Binding-site contacts:
Ligand atom O4 contacts residue ARG392 of chain 1.D at 3.6 Å.
Ligand atom C6 contacts residue VAL208 of chain 1.D at 3.9 Å (hydrophobic).
Ligand atom C5 contacts residue SER207 of chain 1.D at 4.2 Å.
Ligand atom C7 contacts residue ASN205 of chain 1.D at 3.4 Å.
Ligand atom C1 contacts residue VAL208 of chain 1.D at 4.2 Å (hydrophobic).
Ligand atom O5 contacts residue ASN205 of chain 1.D at 2.4 Å (h-bond).
Ligand atom C3 contacts residue ASN205 of chain 1.D at 3.8 Å.
Ligand atom C6 contacts residue VAL208 of chain 1.D at 4.1 Å (hydrophobic).
Ligand atom O5 contacts residue SER207 of chain 1.D at 4.4 Å.
Ligand atom C2 contacts residue ASN205 of chain 1.D at 2.5 Å.
Ligand atom O5 contacts residue VAL208 of chain 1.D at 3.4 Å.
Ligand atom C1 contacts residue ASN205 of chain 1.D at 1.4 Å.
Ligand atom C1 contacts residue SER207 of chain 1.D at 4.4 Å.
Ligand atom C6 contacts residue LYS393 of chain 1.D at 4.4 Å.
Ligand atom O5 contacts residue VAL208 of chain 1.D at 4.2 Å.
Ligand atom C5 contacts residue VAL208 of chain 1.D at 4.1 Å (hydrophobic).
Ligand atom C6 contacts residue ASP396 of chain 1.D at 4.1 Å.
Ligand atom C5 contacts residue VAL208 of chain 1.D at 4.2 Å (hydrophobic).
Ligand atom O6 contacts residue VAL208 of chain 1.D at 4.4 Å.
Ligand atom C6 contacts residue ARG392 of chain 1.D at 3.9 Å.
Ligand atom C8 contacts residue SER207 of chain 1.D at 3.4 Å.
Ligand atom C3 contacts residue ARG392 of chain 1.D at 4.4 Å.
Ligand atom C5 contacts residue ASN205 of chain 1.D at 3.7 Å.
Ligand atom C6 contacts residue SER207 of chain 1.D at 4.3 Å.
Ligand atom N2 contacts residue ASN205 of chain 1.D at 2.9 Å (h-bond).
Ligand atom C4 contacts residue ARG392 of chain 1.D at 3.6 Å.
Ligand atom O7 contacts residue ASN205 of chain 1.D at 3.1 Å (h-bond).
Ligand atom C4 contacts residue ASN205 of chain 1.D at 4.3 Å.
Ligand atom O3 contacts residue ARG392 of chain 1.D at 4.0 Å.

Sequence of chain 1.D:
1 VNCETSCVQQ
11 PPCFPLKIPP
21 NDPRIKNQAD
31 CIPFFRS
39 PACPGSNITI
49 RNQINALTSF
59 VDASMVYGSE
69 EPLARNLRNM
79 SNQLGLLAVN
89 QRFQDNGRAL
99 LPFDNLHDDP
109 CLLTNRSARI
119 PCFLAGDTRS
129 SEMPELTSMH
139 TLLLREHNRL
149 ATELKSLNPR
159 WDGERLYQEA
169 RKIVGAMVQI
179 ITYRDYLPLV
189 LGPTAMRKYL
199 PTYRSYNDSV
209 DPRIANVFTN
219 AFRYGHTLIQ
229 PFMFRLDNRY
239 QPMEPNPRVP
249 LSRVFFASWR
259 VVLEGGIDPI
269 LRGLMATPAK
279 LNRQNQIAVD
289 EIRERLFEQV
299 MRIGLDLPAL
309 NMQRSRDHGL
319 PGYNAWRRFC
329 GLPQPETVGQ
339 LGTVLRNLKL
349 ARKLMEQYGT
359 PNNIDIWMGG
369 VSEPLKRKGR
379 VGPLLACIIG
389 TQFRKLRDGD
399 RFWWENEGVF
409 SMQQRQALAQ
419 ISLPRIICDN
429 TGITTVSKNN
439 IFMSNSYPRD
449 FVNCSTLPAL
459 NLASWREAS

This small molecule binds to this protein.
Small molecule (SMILES): CC(=O)N[C@H]1[C@H](O[C@H]2[C@H](O)[C@@H](NC(C)=O)CO[C@@H]2CO[C@@H]2O[C@@H](C)[C@@H](O)[C@@H](O)[C@@H]2O)O[C@H](CO)[C@@H](O[C@@H]2O[C@H](CO[C@@H]3O[C@H](CO)[C@@H](O)[C@H](O)[C@@H]3O)[C@@H](O)[C@H](O[C@@H]3O[C@H](CO)[C@@H](O)[C@H](O)[C@@H]3O)[C@@H]2O)[C@@H]1O